Sequence of chain 15.B:
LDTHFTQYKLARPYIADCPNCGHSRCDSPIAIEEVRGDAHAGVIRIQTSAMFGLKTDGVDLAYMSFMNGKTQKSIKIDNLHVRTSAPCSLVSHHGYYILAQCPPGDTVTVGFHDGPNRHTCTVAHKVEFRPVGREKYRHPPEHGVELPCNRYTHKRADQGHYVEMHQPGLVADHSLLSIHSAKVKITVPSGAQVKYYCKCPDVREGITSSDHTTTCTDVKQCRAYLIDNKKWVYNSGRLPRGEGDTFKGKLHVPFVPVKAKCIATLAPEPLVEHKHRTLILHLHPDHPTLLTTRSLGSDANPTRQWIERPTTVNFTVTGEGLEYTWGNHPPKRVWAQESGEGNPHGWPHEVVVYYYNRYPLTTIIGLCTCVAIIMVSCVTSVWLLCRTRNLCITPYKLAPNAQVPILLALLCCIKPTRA

Binding-site contacts:
Ligand atom O6A contacts residue HIS155 of chain 15.B at 3.8 Å.
Ligand atom C3 contacts residue LYS156 of chain 15.B at 4.0 Å.
Ligand atom O6B contacts residue HIS155 of chain 15.B at 3.3 Å (h-bond).
Ligand atom O6B contacts residue LYS156 of chain 15.B at 3.3 Å.
Ligand atom OAH contacts residue ARG157 of chain 15.B at 3.1 Å (salt-bridge).
Ligand atom O3 contacts residue ARG157 of chain 15.B at 3.3 Å (salt-bridge).
Ligand atom C5 contacts residue HIS155 of chain 15.B at 4.0 Å.
Ligand atom C6 contacts residue HIS155 of chain 15.B at 3.4 Å.
Ligand atom O6A contacts residue LEU62 of chain 15.B at 3.4 Å.
Ligand atom C5 contacts residue LEU62 of chain 15.B at 3.8 Å (hydrophobic).
Ligand atom O3 contacts residue LYS156 of chain 15.B at 3.0 Å.
Ligand atom OAF contacts residue ARG157 of chain 15.B at 2.8 Å (salt-bridge).
Ligand atom C6 contacts residue HIS94 of chain 15.B at 3.9 Å.
Ligand atom O6A contacts residue SER93 of chain 15.B at 3.2 Å.
Ligand atom C2 contacts residue ALA158 of chain 15.B at 3.7 Å (hydrophobic).
Ligand atom O5 contacts residue HIS155 of chain 15.B at 3.6 Å.
Ligand atom O3 contacts residue ALA158 of chain 15.B at 3.0 Å (h-bond).
Ligand atom OAF contacts residue THR4 of chain 15.B at 2.9 Å (h-bond).
Ligand atom O6A contacts residue HIS94 of chain 15.B at 3.2 Å (h-bond).
Ligand atom O5 contacts residue ARG157 of chain 15.B at 3.8 Å.
Ligand atom SAG contacts residue ARG157 of chain 15.B at 3.6 Å (salt-bridge).
Ligand atom C6 contacts residue SER93 of chain 15.B at 4.0 Å.
Ligand atom OAH contacts residue LEU2 of chain 15.B at 2.8 Å (h-bond).
Ligand atom O6B contacts residue ARG157 of chain 15.B at 3.3 Å (salt-bridge).
Ligand atom OAH contacts residue ASP3 of chain 15.B at 4.0 Å.
Ligand atom O4 contacts residue LYS156 of chain 15.B at 3.5 Å.
Ligand atom O4 contacts residue SER93 of chain 15.B at 3.0 Å (h-bond).
Ligand atom C3 contacts residue ALA158 of chain 15.B at 4.0 Å (hydrophobic).
Ligand atom O4 contacts residue HIS155 of chain 15.B at 3.5 Å (h-bond).
Ligand atom C4 contacts residue LYS156 of chain 15.B at 4.0 Å.
Ligand atom OAH contacts residue THR4 of chain 15.B at 3.7 Å.
Ligand atom O6B contacts residue LEU62 of chain 15.B at 4.0 Å.
Ligand atom OBI contacts residue LYS156 of chain 15.B at 4.0 Å.
Ligand atom O5B contacts residue LYS156 of chain 15.B at 3.3 Å.
Ligand atom OAF contacts residue ALA158 of chain 15.B at 3.3 Å.
Ligand atom O6B contacts residue HIS94 of chain 15.B at 4.0 Å.
Ligand atom O5 contacts residue LYS156 of chain 15.B at 3.4 Å.
Ligand atom C6 contacts residue LEU62 of chain 15.B at 3.5 Å (hydrophobic).
Ligand atom SAG contacts residue THR4 of chain 15.B at 3.9 Å.
Ligand atom C3 contacts residue ARG157 of chain 15.B at 3.7 Å.

The small molecule below binds the protein below.
Small molecule (SMILES): O=C(O)[C@@H]1O[C@H](O[C@H]2[C@@H](OS(=O)(=O)O)O[C@@H](O)[C@H](NS(=O)(=O)O)[C@H]2O)[C@@H](OS(=O)(=O)O)[C@H](O)[C@@H]1O